Sequence of chain 1.A:
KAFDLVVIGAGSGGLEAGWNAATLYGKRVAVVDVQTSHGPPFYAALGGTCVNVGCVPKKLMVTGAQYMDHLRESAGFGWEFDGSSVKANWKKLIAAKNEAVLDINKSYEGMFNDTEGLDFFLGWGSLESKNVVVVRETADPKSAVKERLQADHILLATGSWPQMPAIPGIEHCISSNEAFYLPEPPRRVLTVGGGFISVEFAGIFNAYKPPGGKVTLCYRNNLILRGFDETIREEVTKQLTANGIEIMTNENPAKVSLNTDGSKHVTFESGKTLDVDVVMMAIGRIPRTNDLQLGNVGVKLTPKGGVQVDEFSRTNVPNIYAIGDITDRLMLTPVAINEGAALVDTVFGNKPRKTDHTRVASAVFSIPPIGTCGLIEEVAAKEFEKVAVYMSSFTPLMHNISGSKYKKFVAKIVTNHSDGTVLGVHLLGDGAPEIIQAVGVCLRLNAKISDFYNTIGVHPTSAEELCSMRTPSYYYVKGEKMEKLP

Binding-site contacts:
Ligand atom C1 contacts residue GLU470 of chain 1.A at 3.4 Å.
Ligand atom N3 contacts residue PHE399 of chain 1.A at 4.0 Å.
Ligand atom C8 contacts residue LEU402 of chain 1.A at 3.6 Å (hydrophobic).
Ligand atom N1 contacts residue GLU470 of chain 1.A at 2.8 Å (salt-bridge).
Ligand atom C5 contacts residue GLU470 of chain 1.A at 3.3 Å.
Ligand atom C1 contacts residue SER473 of chain 1.A at 4.3 Å.
Ligand atom C3 contacts residue PHE399 of chain 1.A at 3.8 Å (hydrophobic).
Ligand atom C9 contacts residue ASN405 of chain 1.A at 3.5 Å.
Ligand atom F1 contacts residue LEU402 of chain 1.A at 4.0 Å.
Ligand atom C3 contacts residue GLU470 of chain 1.A at 3.8 Å.
Ligand atom C4 contacts residue PHE399 of chain 1.A at 3.8 Å (hydrophobic).
Ligand atom C3 contacts residue SER397 of chain 1.A at 4.4 Å.
Ligand atom C2 contacts residue GLU470 of chain 1.A at 3.3 Å.
Ligand atom C6 contacts residue PHE399 of chain 1.A at 3.5 Å (hydrophobic).
Ligand atom C9 contacts residue PRO401 of chain 1.A at 4.3 Å (hydrophobic).
Ligand atom F1 contacts residue ASN405 of chain 1.A at 3.2 Å.
Ligand atom O1 contacts residue PHE399 of chain 1.A at 3.6 Å.
Ligand atom C8 contacts residue PHE399 of chain 1.A at 4.4 Å (hydrophobic).
Ligand atom C8 contacts residue THR400 of chain 1.A at 3.2 Å.
Ligand atom C8 contacts residue PRO401 of chain 1.A at 4.2 Å (hydrophobic).
Ligand atom C9 contacts residue THR400 of chain 1.A at 3.5 Å.
Ligand atom C4 contacts residue GLU470 of chain 1.A at 3.6 Å.
Ligand atom N2 contacts residue GLU470 of chain 1.A at 4.4 Å.
Ligand atom C10 contacts residue LEU402 of chain 1.A at 4.2 Å (hydrophobic).
Ligand atom C10 contacts residue ASN405 of chain 1.A at 3.8 Å.
Ligand atom C9 contacts residue LEU402 of chain 1.A at 3.8 Å (hydrophobic).
Ligand atom N2 contacts residue PHE399 of chain 1.A at 3.7 Å.
Ligand atom C7 contacts residue THR400 of chain 1.A at 4.4 Å.

A small-molecule ligand and the protein it binds are described below.
Small molecule (SMILES): CN1CCN(C(=O)Nc2ccc(F)cc2)CC1